Sequence of chain 1.B:
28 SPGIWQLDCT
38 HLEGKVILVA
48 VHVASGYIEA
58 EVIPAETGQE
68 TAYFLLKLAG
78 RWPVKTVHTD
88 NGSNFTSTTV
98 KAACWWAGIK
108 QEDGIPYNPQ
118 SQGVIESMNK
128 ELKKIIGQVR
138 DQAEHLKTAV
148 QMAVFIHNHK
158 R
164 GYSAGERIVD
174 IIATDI

Sequence of chain 1.A:
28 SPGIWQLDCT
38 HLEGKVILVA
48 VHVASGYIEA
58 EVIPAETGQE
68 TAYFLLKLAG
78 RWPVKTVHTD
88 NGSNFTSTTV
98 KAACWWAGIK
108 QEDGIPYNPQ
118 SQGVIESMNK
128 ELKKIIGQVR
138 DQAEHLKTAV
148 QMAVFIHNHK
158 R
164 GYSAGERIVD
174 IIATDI

A small-molecule ligand and the protein it binds are described below.
Small molecule (SMILES): COc1ccc(CNC(=O)c2cc3ccccc3cc2CN(C)Cc2cccc(OC)c2C(=O)O)cc1

Binding-site contacts:
Ligand atom O4 contacts residue ALA140 of chain 1.B at 3.5 Å.
Ligand atom O8 contacts residue ALA100 of chain 1.A at 3.4 Å.
Ligand atom C6 contacts residue ALA99 of chain 1.A at 3.6 Å (hydrophobic).
Ligand atom O4 contacts residue GLU141 of chain 1.B at 3.4 Å (salt-bridge).
Ligand atom C20 contacts residue HIS142 of chain 1.B at 3.6 Å.
Ligand atom C4 contacts residue GLU141 of chain 1.B at 3.7 Å.
Ligand atom C3 contacts residue ALA140 of chain 1.B at 3.7 Å (hydrophobic).
Ligand atom C8 contacts residue GLN66 of chain 1.A at 3.6 Å.
Ligand atom O4 contacts residue HIS142 of chain 1.B at 3.0 Å (h-bond).
Ligand atom C40 contacts residue ASP138 of chain 1.B at 3.3 Å.
Ligand atom C2 contacts residue ALA140 of chain 1.B at 3.8 Å (hydrophobic).
Ligand atom C19 contacts residue GLN139 of chain 1.B at 3.8 Å.
Ligand atom O6 contacts residue THR145 of chain 1.B at 2.6 Å (h-bond).
Ligand atom C9 contacts residue ALA100 of chain 1.A at 3.9 Å (hydrophobic).
Ligand atom C50 contacts residue GLU141 of chain 1.B at 3.5 Å.
Ligand atom C22 contacts residue HIS142 of chain 1.B at 3.8 Å.
Ligand atom O8 contacts residue ALA69 of chain 1.A at 3.4 Å.
Ligand atom N1 contacts residue GLN139 of chain 1.B at 2.8 Å (h-bond).
Ligand atom C12 contacts residue THR145 of chain 1.B at 3.7 Å.
Ligand atom C2 contacts residue GLU141 of chain 1.B at 3.4 Å.
Ligand atom C28 contacts residue GLN66 of chain 1.A at 3.6 Å.
Ligand atom C22 contacts residue LYS144 of chain 1.B at 3.8 Å.
Ligand atom C7 contacts residue GLN139 of chain 1.B at 3.6 Å.
Ligand atom C24 contacts residue ALA69 of chain 1.A at 3.8 Å (hydrophobic).
Ligand atom O6 contacts residue HIS142 of chain 1.B at 3.2 Å.
Ligand atom C16 contacts residue GLN66 of chain 1.A at 3.8 Å.
Ligand atom C22 contacts residue THR145 of chain 1.B at 3.3 Å.
Ligand atom O4 contacts residue THR145 of chain 1.B at 2.7 Å (h-bond).
Ligand atom C20 contacts residue THR145 of chain 1.B at 3.6 Å.
Ligand atom C20 contacts residue GLU141 of chain 1.B at 3.5 Å.
Ligand atom C21 contacts residue ASP138 of chain 1.B at 3.8 Å.
Ligand atom C40 contacts residue ALA140 of chain 1.B at 3.6 Å (hydrophobic).
Ligand atom O1 contacts residue GLU141 of chain 1.B at 2.9 Å (salt-bridge).
Ligand atom C25 contacts residue GLN139 of chain 1.B at 3.5 Å.
Ligand atom C9 contacts residue THR96 of chain 1.A at 3.7 Å.
Ligand atom C17 contacts residue THR145 of chain 1.B at 3.2 Å.
Ligand atom C3 contacts residue GLN139 of chain 1.B at 3.4 Å.
Ligand atom C1 contacts residue ALA140 of chain 1.B at 3.7 Å (hydrophobic).
Ligand atom C7 contacts residue MET149 of chain 1.B at 3.9 Å (hydrophobic).
Ligand atom C5 contacts residue THR96 of chain 1.A at 3.8 Å.